Sequence of chain 31.B:
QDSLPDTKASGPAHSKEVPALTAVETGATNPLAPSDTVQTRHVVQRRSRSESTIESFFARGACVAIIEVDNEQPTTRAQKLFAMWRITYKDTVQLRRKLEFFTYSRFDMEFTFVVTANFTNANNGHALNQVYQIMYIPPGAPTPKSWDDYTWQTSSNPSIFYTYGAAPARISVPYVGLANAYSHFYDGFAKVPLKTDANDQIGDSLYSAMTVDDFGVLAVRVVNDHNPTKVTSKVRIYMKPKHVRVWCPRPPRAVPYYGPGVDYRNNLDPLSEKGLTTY

Binding-site contacts:
Ligand atom N4 contacts residue ILE192 of chain 31.B at 3.6 Å.
Ligand atom O24 contacts residue TYR110 of chain 31.B at 3.3 Å.
Ligand atom C1 contacts residue ILE181 of chain 31.B at 3.5 Å (hydrophobic).
Ligand atom C25 contacts residue THR109 of chain 31.B at 3.2 Å.
Ligand atom C10 contacts residue PHE132 of chain 31.B at 3.7 Å (hydrophobic).
Ligand atom C21 contacts residue TYR203 of chain 31.B at 3.7 Å (hydrophobic).
Ligand atom C4 contacts residue TYR157 of chain 31.B at 3.5 Å (hydrophobic).
Ligand atom C7 contacts residue TYR157 of chain 31.B at 3.5 Å (hydrophobic).
Ligand atom C18 contacts residue TYR110 of chain 31.B at 3.8 Å (hydrophobic).
Ligand atom C9 contacts residue VAL194 of chain 31.B at 3.8 Å (hydrophobic).
Ligand atom C7 contacts residue ILE25 of chain 31.D at 3.8 Å (hydrophobic).
Ligand atom C16 contacts residue MET130 of chain 31.B at 3.8 Å (hydrophobic).
Ligand atom C22 contacts residue TYR110 of chain 31.B at 3.3 Å (hydrophobic).
Ligand atom O23 contacts residue TYR110 of chain 31.B at 3.5 Å.
Ligand atom C19 contacts residue TYR110 of chain 31.B at 3.8 Å (hydrophobic).
Ligand atom N6 contacts residue VAL194 of chain 31.B at 3.6 Å.
Ligand atom C22 contacts residue PHE236 of chain 31.B at 3.3 Å (hydrophobic).
Ligand atom N4 contacts residue LEU239 of chain 31.B at 3.6 Å.
Ligand atom C8 contacts residue VAL194 of chain 31.B at 3.8 Å (hydrophobic).
Ligand atom C7 contacts residue VAL194 of chain 31.B at 3.6 Å (hydrophobic).
Ligand atom C13 contacts residue ILE108 of chain 31.B at 3.6 Å (hydrophobic).
Ligand atom C3 contacts residue TYR157 of chain 31.B at 3.4 Å (hydrophobic).
Ligand atom C3 contacts residue PRO179 of chain 31.B at 3.6 Å (hydrophobic).
Ligand atom O24 contacts residue THR109 of chain 31.B at 3.6 Å.
Ligand atom C1 contacts residue ILE155 of chain 31.B at 3.8 Å (hydrophobic).
Ligand atom C4 contacts residue ALA24 of chain 31.D at 3.9 Å (hydrophobic).
Ligand atom C8 contacts residue TYR157 of chain 31.B at 3.4 Å (hydrophobic).
Ligand atom O15 contacts residue MET130 of chain 31.B at 3.8 Å.
Ligand atom C3 contacts residue ALA24 of chain 31.D at 3.6 Å (hydrophobic).
Ligand atom N3 contacts residue ILE192 of chain 31.B at 3.7 Å.
Ligand atom C12 contacts residue PHE236 of chain 31.B at 3.7 Å (hydrophobic).
Ligand atom O24 contacts residue PHE236 of chain 31.B at 3.9 Å.
Ligand atom C10 contacts residue ILE108 of chain 31.B at 3.5 Å (hydrophobic).
Ligand atom O23 contacts residue PHE236 of chain 31.B at 3.3 Å.
Ligand atom C11 contacts residue PHE132 of chain 31.B at 3.5 Å (hydrophobic).
Ligand atom C17 contacts residue MET130 of chain 31.B at 3.7 Å (hydrophobic).
Ligand atom C20 contacts residue PHE236 of chain 31.B at 3.4 Å (hydrophobic).
Ligand atom N3 contacts residue LEU239 of chain 31.B at 3.8 Å.
Ligand atom C19 contacts residue PHE236 of chain 31.B at 3.6 Å (hydrophobic).
Ligand atom C13 contacts residue PHE236 of chain 31.B at 3.8 Å (hydrophobic).

Sequence of chain 32.D:
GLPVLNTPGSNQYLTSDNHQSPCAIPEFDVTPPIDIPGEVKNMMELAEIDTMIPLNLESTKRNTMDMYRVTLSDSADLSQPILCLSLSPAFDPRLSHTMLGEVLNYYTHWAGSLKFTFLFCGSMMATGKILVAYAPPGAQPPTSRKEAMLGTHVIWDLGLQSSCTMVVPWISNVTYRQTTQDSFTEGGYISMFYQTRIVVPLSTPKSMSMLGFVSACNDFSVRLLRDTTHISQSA

Sequence of chain 31.D:
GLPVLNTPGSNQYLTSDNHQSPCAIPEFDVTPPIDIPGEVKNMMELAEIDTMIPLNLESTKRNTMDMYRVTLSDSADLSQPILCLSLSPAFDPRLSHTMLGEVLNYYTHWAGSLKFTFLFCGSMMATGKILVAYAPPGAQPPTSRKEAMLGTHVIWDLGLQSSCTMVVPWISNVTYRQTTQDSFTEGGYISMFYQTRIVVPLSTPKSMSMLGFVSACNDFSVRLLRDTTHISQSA

This small molecule binds to this protein.
Small molecule (SMILES): CCOC(=O)c1ccc(OCCCC2CCN(c3ccc(C)nn3)CC2)cc1